Sequence of chain 44.A:
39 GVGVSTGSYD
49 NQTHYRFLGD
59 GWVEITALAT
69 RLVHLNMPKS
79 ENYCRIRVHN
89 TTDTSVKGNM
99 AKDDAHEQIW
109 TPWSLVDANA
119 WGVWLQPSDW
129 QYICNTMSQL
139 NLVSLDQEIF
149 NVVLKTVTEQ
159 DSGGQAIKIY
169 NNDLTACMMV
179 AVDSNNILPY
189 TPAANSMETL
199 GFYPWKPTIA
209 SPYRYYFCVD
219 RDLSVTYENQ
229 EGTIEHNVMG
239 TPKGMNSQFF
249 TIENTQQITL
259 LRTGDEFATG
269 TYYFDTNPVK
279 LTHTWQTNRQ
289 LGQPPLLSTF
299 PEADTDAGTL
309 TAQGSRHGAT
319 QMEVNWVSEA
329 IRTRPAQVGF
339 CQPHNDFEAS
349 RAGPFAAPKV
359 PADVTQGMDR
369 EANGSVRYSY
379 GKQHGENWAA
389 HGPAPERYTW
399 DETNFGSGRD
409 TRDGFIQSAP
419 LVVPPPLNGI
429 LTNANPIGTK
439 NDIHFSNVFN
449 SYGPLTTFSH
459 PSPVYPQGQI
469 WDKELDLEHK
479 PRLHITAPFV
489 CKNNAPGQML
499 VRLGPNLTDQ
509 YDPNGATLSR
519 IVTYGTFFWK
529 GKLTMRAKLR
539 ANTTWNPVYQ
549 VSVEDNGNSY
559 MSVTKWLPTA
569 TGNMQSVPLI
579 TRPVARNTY

The protein below binds the small molecule below.
Small molecule (SMILES): Nc1ncnc2c1ncn2[C@H]1C[C@H](O)[C@@H](COP(=O)(O)O)O1

Binding-site contacts:
Ligand atom O5' contacts residue ASN491 of chain 44.A at 3.5 Å (h-bond).
Ligand atom OP2 contacts residue ASN491 of chain 44.A at 1.7 Å (h-bond).
Ligand atom P contacts residue ASN491 of chain 44.A at 3.0 Å.
Ligand atom OP1 contacts residue TYR271 of chain 44.A at 3.1 Å (h-bond).
Ligand atom OP1 contacts residue ASN491 of chain 44.A at 3.6 Å.
Ligand atom O5' contacts residue ASP273 of chain 44.A at 4.1 Å.
Ligand atom P contacts residue ASP273 of chain 44.A at 2.8 Å.
Ligand atom OP1 contacts residue ASP273 of chain 44.A at 3.3 Å.
Ligand atom P contacts residue TYR271 of chain 44.A at 4.5 Å.
Ligand atom OP1 contacts residue PHE272 of chain 44.A at 3.4 Å.
Ligand atom C5' contacts residue ASN491 of chain 44.A at 4.0 Å.
Ligand atom P contacts residue PHE272 of chain 44.A at 4.3 Å.
Ligand atom OP2 contacts residue ASP273 of chain 44.A at 2.4 Å.
Ligand atom C5' contacts residue ASP273 of chain 44.A at 3.8 Å.